Binding-site contacts:
Ligand atom C6 contacts residue TYR156 of chain 1.A at 3.8 Å (hydrophobic).
Ligand atom C2 contacts residue TRP231 of chain 1.A at 3.8 Å (hydrophobic).
Ligand atom O3 contacts residue TRP341 of chain 1.A at 3.9 Å.
Ligand atom C3 contacts residue ASP66 of chain 1.A at 3.5 Å.
Ligand atom O2 contacts residue LYS16 of chain 1.A at 2.8 Å (salt-bridge).
Ligand atom O1 contacts residue LYS16 of chain 1.A at 3.1 Å (salt-bridge).
Ligand atom O3 contacts residue TRP63 of chain 1.A at 3.2 Å (h-bond).
Ligand atom C6 contacts residue ARG345 of chain 1.A at 3.9 Å.
Ligand atom C6 contacts residue GLU154 of chain 1.A at 3.4 Å.
Ligand atom O1 contacts residue ASP15 of chain 1.A at 2.7 Å (salt-bridge).
Ligand atom O2 contacts residue ALA64 of chain 1.A at 3.3 Å.
Ligand atom O1 contacts residue ASN13 of chain 1.A at 3.6 Å (h-bond).
Ligand atom O4 contacts residue ARG67 of chain 1.A at 2.7 Å (salt-bridge).
Ligand atom C1 contacts residue TYR156 of chain 1.A at 3.6 Å (hydrophobic).
Ligand atom C3 contacts residue TRP63 of chain 1.A at 3.6 Å (hydrophobic).
Ligand atom C1 contacts residue LYS16 of chain 1.A at 3.8 Å.
Ligand atom C6 contacts residue PRO155 of chain 1.A at 3.7 Å (hydrophobic).
Ligand atom O3 contacts residue ASP66 of chain 1.A at 2.6 Å (salt-bridge).
Ligand atom C2 contacts residue ASP66 of chain 1.A at 3.4 Å.
Ligand atom C2 contacts residue GLU112 of chain 1.A at 3.3 Å.
Ligand atom C3 contacts residue ARG67 of chain 1.A at 3.9 Å.
Ligand atom C6 contacts residue TRP341 of chain 1.A at 3.6 Å (hydrophobic).
Ligand atom O2 contacts residue MET331 of chain 1.A at 3.9 Å.
Ligand atom O6 contacts residue GLU154 of chain 1.A at 2.5 Å (salt-bridge).
Ligand atom O3 contacts residue ARG67 of chain 1.A at 2.8 Å (salt-bridge).
Ligand atom O3 contacts residue ALA64 of chain 1.A at 3.3 Å.
Ligand atom C1 contacts residue ASP15 of chain 1.A at 3.5 Å.
Ligand atom O4 contacts residue TRP341 of chain 1.A at 3.8 Å.
Ligand atom O2 contacts residue GLU112 of chain 1.A at 2.6 Å (salt-bridge).
Ligand atom C4 contacts residue ARG67 of chain 1.A at 3.8 Å.
Ligand atom O2 contacts residue TRP63 of chain 1.A at 3.4 Å (h-bond).
Ligand atom O3 contacts residue GLU112 of chain 1.A at 3.8 Å.
Ligand atom O6 contacts residue TYR156 of chain 1.A at 3.2 Å (h-bond).
Ligand atom C4 contacts residue TRP341 of chain 1.A at 3.5 Å (hydrophobic).
Ligand atom C1 contacts residue TRP231 of chain 1.A at 3.6 Å (hydrophobic).
Ligand atom O6 contacts residue PRO155 of chain 1.A at 3.2 Å.
Ligand atom O2 contacts residue ASP66 of chain 1.A at 2.6 Å (salt-bridge).
Ligand atom O4 contacts residue ARG345 of chain 1.A at 3.5 Å (salt-bridge).
Ligand atom O5 contacts residue TYR156 of chain 1.A at 3.3 Å.
Ligand atom C2 contacts residue LYS16 of chain 1.A at 3.8 Å.

Sequence of chain 1.A:
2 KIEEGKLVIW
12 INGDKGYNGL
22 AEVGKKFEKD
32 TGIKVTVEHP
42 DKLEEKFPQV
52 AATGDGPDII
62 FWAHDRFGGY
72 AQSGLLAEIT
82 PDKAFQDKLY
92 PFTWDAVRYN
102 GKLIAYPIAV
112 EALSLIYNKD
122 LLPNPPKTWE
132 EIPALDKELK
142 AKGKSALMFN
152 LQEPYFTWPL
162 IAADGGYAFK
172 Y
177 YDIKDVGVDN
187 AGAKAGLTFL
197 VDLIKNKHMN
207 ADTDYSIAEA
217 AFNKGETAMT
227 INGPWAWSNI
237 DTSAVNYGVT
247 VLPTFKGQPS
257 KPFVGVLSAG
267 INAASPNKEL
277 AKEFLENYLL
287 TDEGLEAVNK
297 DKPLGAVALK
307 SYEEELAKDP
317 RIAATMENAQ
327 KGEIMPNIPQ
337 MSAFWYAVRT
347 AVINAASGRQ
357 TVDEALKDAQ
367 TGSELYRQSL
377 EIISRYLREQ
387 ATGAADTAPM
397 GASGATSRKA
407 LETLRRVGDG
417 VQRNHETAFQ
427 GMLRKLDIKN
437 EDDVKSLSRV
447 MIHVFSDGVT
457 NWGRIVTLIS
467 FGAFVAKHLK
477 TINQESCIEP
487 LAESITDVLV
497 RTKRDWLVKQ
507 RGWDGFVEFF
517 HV

The small molecule below binds the protein below.
Small molecule (SMILES): OC[C@H]1O[C@H](O[C@H]2[C@H](O)[C@@H](O)[C@@H](O)O[C@@H]2CO)[C@H](O)[C@@H](O)[C@@H]1O